Sequence of chain 1.A:
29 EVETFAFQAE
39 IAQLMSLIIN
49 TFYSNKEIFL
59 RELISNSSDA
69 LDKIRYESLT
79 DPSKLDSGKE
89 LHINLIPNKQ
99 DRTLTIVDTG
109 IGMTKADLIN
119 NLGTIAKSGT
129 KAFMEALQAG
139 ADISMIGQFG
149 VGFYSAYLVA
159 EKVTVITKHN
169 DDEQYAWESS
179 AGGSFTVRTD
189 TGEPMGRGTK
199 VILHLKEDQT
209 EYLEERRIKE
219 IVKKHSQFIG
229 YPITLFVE

This small molecule binds to this protein.
Small molecule (SMILES): COC(=O)c1c(C)n[nH]c1-c1ccco1

Binding-site contacts:
Ligand atom C13 contacts residue VAL163 of chain 1.A at 4.1 Å (hydrophobic).
Ligand atom C5 contacts residue ALA124 of chain 1.A at 4.0 Å (hydrophobic).
Ligand atom C5 contacts residue TYR152 of chain 1.A at 3.2 Å (hydrophobic).
Ligand atom C2 contacts residue GLY148 of chain 1.A at 3.4 Å.
Ligand atom C4 contacts residue LEU120 of chain 1.A at 4.0 Å (hydrophobic).
Ligand atom C4 contacts residue PHE151 of chain 1.A at 3.9 Å (hydrophobic).
Ligand atom O3 contacts residue 42C1 of chain 1.B at 3.6 Å.
Ligand atom C1 contacts residue TYR152 of chain 1.A at 3.8 Å (hydrophobic).
Ligand atom C6 contacts residue TYR152 of chain 1.A at 4.0 Å (hydrophobic).
Ligand atom C6 contacts residue LEU120 of chain 1.A at 4.0 Å (hydrophobic).
Ligand atom N7 contacts residue TYR152 of chain 1.A at 3.4 Å (h-bond).
Ligand atom C10 contacts residue PHE151 of chain 1.A at 3.5 Å (hydrophobic).
Ligand atom C13 contacts residue MET111 of chain 1.A at 3.5 Å (hydrophobic).
Ligand atom C5 contacts residue LEU120 of chain 1.A at 4.2 Å (hydrophobic).
Ligand atom N8 contacts residue TYR152 of chain 1.A at 4.2 Å.
Ligand atom C15 contacts residue LEU116 of chain 1.A at 3.7 Å (hydrophobic).
Ligand atom O3 contacts residue PHE151 of chain 1.A at 4.0 Å.
Ligand atom O12 contacts residue MET111 of chain 1.A at 3.7 Å.
Ligand atom C15 contacts residue TRP175 of chain 1.A at 3.5 Å (hydrophobic).
Ligand atom C15 contacts residue PHE151 of chain 1.A at 4.1 Å (hydrophobic).
Ligand atom C1 contacts residue GLY148 of chain 1.A at 3.6 Å.
Ligand atom C1 contacts residue VAL149 of chain 1.A at 4.2 Å (hydrophobic).
Ligand atom C6 contacts residue PHE151 of chain 1.A at 3.7 Å (hydrophobic).
Ligand atom C11 contacts residue PHE151 of chain 1.A at 3.4 Å (hydrophobic).
Ligand atom O14 contacts residue 42C1 of chain 1.B at 3.1 Å.
Ligand atom C11 contacts residue 42C1 of chain 1.B at 4.2 Å.
Ligand atom C9 contacts residue TRP175 of chain 1.A at 4.2 Å (hydrophobic).
Ligand atom C11 contacts residue MET111 of chain 1.A at 4.2 Å (hydrophobic).
Ligand atom O12 contacts residue VAL163 of chain 1.A at 4.2 Å.
Ligand atom O14 contacts residue PHE151 of chain 1.A at 3.2 Å.
Ligand atom C13 contacts residue 42C1 of chain 1.B at 3.7 Å.
Ligand atom N8 contacts residue TRP175 of chain 1.A at 4.0 Å.
Ligand atom C1 contacts residue ALA124 of chain 1.A at 3.9 Å (hydrophobic).
Ligand atom C15 contacts residue VAL163 of chain 1.A at 4.1 Å (hydrophobic).
Ligand atom C9 contacts residue PHE151 of chain 1.A at 3.8 Å (hydrophobic).
Ligand atom C10 contacts residue LEU120 of chain 1.A at 4.1 Å (hydrophobic).
Ligand atom C13 contacts residue PHE151 of chain 1.A at 3.7 Å (hydrophobic).
Ligand atom C13 contacts residue VAL199 of chain 1.A at 4.2 Å (hydrophobic).
Ligand atom N7 contacts residue LEU120 of chain 1.A at 3.7 Å.
Ligand atom O12 contacts residue PHE151 of chain 1.A at 3.5 Å.